A protein and the small-molecule ligand that binds it are described below.
Small molecule (SMILES): Nc1ncnc2c1ncn2[C@@H]1O[C@H](COP(=O)(O)OP(=O)(O)OP(O)(O)=S)[C@@H](O)[C@H]1O

Binding-site contacts:
Ligand atom O3A contacts residue CYS561 of chain 1.E at 3.6 Å.
Ligand atom PG contacts residue THR564 of chain 1.E at 3.2 Å.
Ligand atom C2 contacts residue SER562 of chain 1.E at 3.6 Å.
Ligand atom O1A contacts residue LYS563 of chain 1.E at 3.0 Å (salt-bridge).
Ligand atom O2B contacts residue LYS563 of chain 1.E at 3.2 Å.
Ligand atom N9 contacts residue TDB1 of chain 1.V at 3.7 Å.
Ligand atom C2 contacts residue GLY560 of chain 1.E at 3.6 Å.
Ligand atom O3G contacts residue THR564 of chain 1.E at 2.1 Å (h-bond).
Ligand atom O1A contacts residue CYS561 of chain 1.E at 2.8 Å (h-bond).
Ligand atom C2' contacts residue TDB1 of chain 1.V at 2.4 Å.
Ligand atom O3B contacts residue THR564 of chain 1.E at 3.1 Å (h-bond).
Ligand atom O5' contacts residue GLY560 of chain 1.E at 3.7 Å.
Ligand atom O3B contacts residue LYS563 of chain 1.E at 3.7 Å.
Ligand atom C5' contacts residue GLY560 of chain 1.E at 3.6 Å.
Ligand atom O1A contacts residue SER562 of chain 1.E at 3.6 Å.
Ligand atom N6 contacts residue ILE692 of chain 1.E at 3.3 Å.
Ligand atom S1G contacts residue GLU617 of chain 1.E at 3.5 Å.
Ligand atom O3G contacts residue ASP616 of chain 1.E at 2.8 Å (salt-bridge).
Ligand atom O1A contacts residue THR564 of chain 1.E at 3.4 Å (h-bond).
Ligand atom O2' contacts residue TDB1 of chain 1.V at 1.4 Å.
Ligand atom N6 contacts residue GLY519 of chain 1.E at 2.9 Å (h-bond).
Ligand atom C2 contacts residue GLY721 of chain 1.E at 3.5 Å.
Ligand atom C8 contacts residue TDB1 of chain 1.V at 3.5 Å.
Ligand atom N3 contacts residue GLY560 of chain 1.E at 3.4 Å (h-bond).
Ligand atom O2A contacts residue THR564 of chain 1.E at 3.2 Å (h-bond).
Ligand atom S1G contacts residue ASP616 of chain 1.E at 3.5 Å (salt-bridge).
Ligand atom O2B contacts residue GLY560 of chain 1.E at 3.7 Å.
Ligand atom C6 contacts residue ILE692 of chain 1.E at 3.4 Å (hydrophobic).
Ligand atom O3A contacts residue GLY560 of chain 1.E at 3.3 Å (h-bond).
Ligand atom C3' contacts residue TDB1 of chain 1.V at 3.4 Å.
Ligand atom PA contacts residue CYS561 of chain 1.E at 3.7 Å.
Ligand atom C5 contacts residue LEU565 of chain 1.E at 3.8 Å (hydrophobic).
Ligand atom N3 contacts residue GLY721 of chain 1.E at 3.8 Å.
Ligand atom N1 contacts residue SER562 of chain 1.E at 3.4 Å.
Ligand atom C1' contacts residue TDB1 of chain 1.V at 3.1 Å.
Ligand atom N1 contacts residue ILE692 of chain 1.E at 3.5 Å.
Ligand atom C8 contacts residue LEU565 of chain 1.E at 3.5 Å (hydrophobic).
Ligand atom PG contacts residue ASP616 of chain 1.E at 3.8 Å.
Ligand atom O3' contacts residue TDB1 of chain 1.V at 2.9 Å (h-bond).
Ligand atom N7 contacts residue LEU565 of chain 1.E at 3.5 Å.

Sequence of chain 1.E:
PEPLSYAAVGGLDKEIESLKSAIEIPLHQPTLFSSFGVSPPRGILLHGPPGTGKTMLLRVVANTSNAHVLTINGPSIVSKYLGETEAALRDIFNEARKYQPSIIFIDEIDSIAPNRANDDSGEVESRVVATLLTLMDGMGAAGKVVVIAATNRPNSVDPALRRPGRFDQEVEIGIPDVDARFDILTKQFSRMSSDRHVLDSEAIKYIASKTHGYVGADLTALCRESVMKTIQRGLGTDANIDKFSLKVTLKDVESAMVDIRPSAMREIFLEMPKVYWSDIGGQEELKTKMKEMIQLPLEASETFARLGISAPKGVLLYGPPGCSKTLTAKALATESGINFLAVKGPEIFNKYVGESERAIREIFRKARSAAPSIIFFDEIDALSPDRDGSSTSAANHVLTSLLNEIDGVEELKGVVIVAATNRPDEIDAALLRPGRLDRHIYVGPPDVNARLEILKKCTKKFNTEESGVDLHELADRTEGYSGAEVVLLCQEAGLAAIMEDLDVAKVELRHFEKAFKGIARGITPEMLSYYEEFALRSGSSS